The small molecule below binds the protein below.
Small molecule (SMILES): C[C@]12CCC(=O)C[C@@H]1CC[C@@H]1[C@@H]2CC[C@]2(C)[C@@H](O)CC[C@@H]12

Binding-site contacts:
Ligand atom C17 contacts residue ASN55 of chain 1.A at 3.4 Å.
Ligand atom C16 contacts residue THR227 of chain 1.A at 3.9 Å.
Ligand atom C3 contacts residue PHE114 of chain 1.A at 3.9 Å (hydrophobic).
Ligand atom C1 contacts residue LEU57 of chain 1.A at 4.0 Å (hydrophobic).
Ligand atom O3 contacts residue ARG102 of chain 1.A at 3.0 Å (salt-bridge).
Ligand atom C11 contacts residue MET245 of chain 1.A at 4.0 Å (hydrophobic).
Ligand atom C12 contacts residue LEU54 of chain 1.A at 3.4 Å (hydrophobic).
Ligand atom C12 contacts residue MET245 of chain 1.A at 3.7 Å (hydrophobic).
Ligand atom O3 contacts residue PHE114 of chain 1.A at 3.7 Å.
Ligand atom O17 contacts residue PHE241 of chain 1.A at 4.0 Å.
Ligand atom C2 contacts residue LEU57 of chain 1.A at 3.9 Å (hydrophobic).
Ligand atom C6 contacts residue VAL96 of chain 1.A at 3.9 Å (hydrophobic).
Ligand atom C9 contacts residue LEU54 of chain 1.A at 4.1 Å (hydrophobic).
Ligand atom C16 contacts residue PHE226 of chain 1.A at 3.7 Å (hydrophobic).
Ligand atom C3 contacts residue GLN61 of chain 1.A at 3.8 Å.
Ligand atom C18 contacts residue MET92 of chain 1.A at 3.8 Å (hydrophobic).
Ligand atom O3 contacts residue MET95 of chain 1.A at 4.0 Å.
Ligand atom O3 contacts residue LEU57 of chain 1.A at 4.0 Å.
Ligand atom C12 contacts residue ASN55 of chain 1.A at 3.4 Å.
Ligand atom C4 contacts residue MET95 of chain 1.A at 3.8 Å (hydrophobic).
Ligand atom C19 contacts residue TRP91 of chain 1.A at 4.1 Å (hydrophobic).
Ligand atom C16 contacts residue LEU51 of chain 1.A at 4.0 Å (hydrophobic).
Ligand atom C18 contacts residue THR227 of chain 1.A at 3.4 Å.
Ligand atom C4 contacts residue PHE114 of chain 1.A at 3.9 Å (hydrophobic).
Ligand atom C17 contacts residue THR227 of chain 1.A at 3.8 Å.
Ligand atom C3 contacts residue MET95 of chain 1.A at 4.0 Å (hydrophobic).
Ligand atom O17 contacts residue THR227 of chain 1.A at 2.8 Å (h-bond).
Ligand atom C11 contacts residue LEU54 of chain 1.A at 3.3 Å (hydrophobic).
Ligand atom C19 contacts residue MET95 of chain 1.A at 3.8 Å (hydrophobic).
Ligand atom O3 contacts residue GLN61 of chain 1.A at 3.4 Å (h-bond).
Ligand atom C17 contacts residue LEU51 of chain 1.A at 3.9 Å (hydrophobic).
Ligand atom C2 contacts residue MET95 of chain 1.A at 4.0 Å (hydrophobic).
Ligand atom C15 contacts residue MET130 of chain 1.A at 4.0 Å (hydrophobic).
Ligand atom C18 contacts residue MET245 of chain 1.A at 4.0 Å (hydrophobic).
Ligand atom C6 contacts residue PHE114 of chain 1.A at 3.9 Å (hydrophobic).
Ligand atom O17 contacts residue ASN55 of chain 1.A at 2.7 Å (h-bond).
Ligand atom O3 contacts residue MET99 of chain 1.A at 3.6 Å.
Ligand atom C2 contacts residue GLN61 of chain 1.A at 3.3 Å.
Ligand atom C13 contacts residue ASN55 of chain 1.A at 3.8 Å.
Ligand atom C5 contacts residue PHE114 of chain 1.A at 3.6 Å (hydrophobic).

Sequence of chain 1.A:
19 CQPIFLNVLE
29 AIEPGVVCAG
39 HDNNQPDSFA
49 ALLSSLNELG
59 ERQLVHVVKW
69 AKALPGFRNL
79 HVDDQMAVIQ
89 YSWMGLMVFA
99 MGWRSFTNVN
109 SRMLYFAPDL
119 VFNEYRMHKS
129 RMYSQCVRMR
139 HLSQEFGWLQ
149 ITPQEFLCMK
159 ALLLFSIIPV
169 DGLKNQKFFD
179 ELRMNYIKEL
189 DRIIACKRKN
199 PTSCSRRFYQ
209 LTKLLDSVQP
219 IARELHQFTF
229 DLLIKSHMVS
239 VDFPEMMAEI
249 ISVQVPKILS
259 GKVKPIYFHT